This protein binds this small molecule.
Small molecule (SMILES): CN(C)C(=O)c1cccc(Nc2nc(OCC3CCCCC3)c3[nH]cnc3n2)c1

Binding-site contacts:
Ligand atom OAC contacts residue PEG1 of chain 1.C at 2.8 Å (h-bond).
Ligand atom CAU contacts residue ILE14 of chain 1.A at 3.8 Å (hydrophobic).
Ligand atom C2 contacts residue CYS89 of chain 1.A at 3.8 Å (hydrophobic).
Ligand atom C8 contacts residue LYS37 of chain 1.A at 3.8 Å.
Ligand atom CAD contacts residue PEG1 of chain 1.C at 3.7 Å.
Ligand atom O6 contacts residue PHE148 of chain 1.A at 3.5 Å.
Ligand atom C4 contacts residue CYS89 of chain 1.A at 3.8 Å (hydrophobic).
Ligand atom C8 contacts residue MET86 of chain 1.A at 3.3 Å (hydrophobic).
Ligand atom C8 contacts residue VAL35 of chain 1.A at 3.7 Å (hydrophobic).
Ligand atom N2 contacts residue TYR88 of chain 1.A at 3.3 Å.
Ligand atom CAE contacts residue TYR88 of chain 1.A at 3.3 Å (hydrophobic).
Ligand atom CAE contacts residue CYS89 of chain 1.A at 3.2 Å (hydrophobic).
Ligand atom C6 contacts residue PHE148 of chain 1.A at 3.5 Å (hydrophobic).
Ligand atom CAW contacts residue PEG1 of chain 1.C at 3.7 Å.
Ligand atom N3 contacts residue CYS89 of chain 1.A at 3.0 Å (h-bond).
Ligand atom CAE contacts residue GLY92 of chain 1.A at 3.7 Å.
Ligand atom N9 contacts residue GLU87 of chain 1.A at 2.7 Å (salt-bridge).
Ligand atom CAL contacts residue ASP159 of chain 1.A at 3.7 Å.
Ligand atom CBB contacts residue ILE14 of chain 1.A at 3.7 Å (hydrophobic).
Ligand atom CAN contacts residue PHE148 of chain 1.A at 3.8 Å (hydrophobic).
Ligand atom CAD contacts residue TYR88 of chain 1.A at 3.8 Å (hydrophobic).
Ligand atom C8 contacts residue GLU87 of chain 1.A at 3.4 Å.
Ligand atom CAE contacts residue PEG1 of chain 1.C at 3.8 Å.
Ligand atom CAV contacts residue TYR88 of chain 1.A at 3.8 Å (hydrophobic).
Ligand atom N2 contacts residue CYS89 of chain 1.A at 2.9 Å (h-bond).
Ligand atom CAJ contacts residue GLY17 of chain 1.A at 3.7 Å.
Ligand atom CAL contacts residue TYR19 of chain 1.A at 3.5 Å (hydrophobic).
Ligand atom CAF contacts residue PEG1 of chain 1.C at 3.5 Å.
Ligand atom CAU contacts residue PEG1 of chain 1.C at 3.8 Å.
Ligand atom CAV contacts residue CYS89 of chain 1.A at 3.4 Å (hydrophobic).
Ligand atom CAN contacts residue ILE14 of chain 1.A at 3.7 Å (hydrophobic).
Ligand atom O6 contacts residue LYS37 of chain 1.A at 3.6 Å.
Ligand atom C4 contacts residue GLU87 of chain 1.A at 3.8 Å.
Ligand atom CAD contacts residue GLY92 of chain 1.A at 3.8 Å.
Ligand atom CAJ contacts residue TYR19 of chain 1.A at 3.4 Å (hydrophobic).
Ligand atom N3 contacts residue TYR88 of chain 1.A at 3.9 Å.
Ligand atom C5 contacts residue LYS37 of chain 1.A at 3.8 Å.
Ligand atom N7 contacts residue LYS37 of chain 1.A at 2.9 Å (salt-bridge).
Ligand atom CAA contacts residue ASP93 of chain 1.A at 3.5 Å.
Ligand atom OAC contacts residue ILE14 of chain 1.A at 3.6 Å.

Sequence of chain 1.A:
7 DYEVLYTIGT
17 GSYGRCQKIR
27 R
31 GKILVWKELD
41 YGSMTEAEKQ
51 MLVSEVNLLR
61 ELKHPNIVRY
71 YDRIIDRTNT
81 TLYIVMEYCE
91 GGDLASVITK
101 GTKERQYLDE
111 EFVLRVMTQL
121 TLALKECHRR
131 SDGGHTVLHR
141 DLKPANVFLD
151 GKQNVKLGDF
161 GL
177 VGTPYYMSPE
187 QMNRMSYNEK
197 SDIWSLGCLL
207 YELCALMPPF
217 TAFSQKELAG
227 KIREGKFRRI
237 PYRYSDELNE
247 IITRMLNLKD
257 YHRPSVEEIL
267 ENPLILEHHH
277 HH